Sequence of chain 19.A:
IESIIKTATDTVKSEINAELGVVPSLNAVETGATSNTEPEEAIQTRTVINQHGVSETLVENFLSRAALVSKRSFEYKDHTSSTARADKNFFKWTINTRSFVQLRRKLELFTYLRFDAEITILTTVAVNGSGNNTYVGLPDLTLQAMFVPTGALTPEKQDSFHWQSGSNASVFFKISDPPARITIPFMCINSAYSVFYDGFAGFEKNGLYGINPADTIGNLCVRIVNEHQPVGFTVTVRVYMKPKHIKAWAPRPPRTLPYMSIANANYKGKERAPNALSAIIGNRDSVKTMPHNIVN

Binding-site contacts:
Ligand atom O1 contacts residue ILE217 of chain 19.A at 3.2 Å.
Ligand atom F3 contacts residue ALA24 of chain 19.B at 3.9 Å.
Ligand atom O1A contacts residue ALA145 of chain 19.A at 3.8 Å.
Ligand atom F2 contacts residue ALA169 of chain 19.A at 2.2 Å.
Ligand atom C6B contacts residue ILE95 of chain 19.A at 3.6 Å (hydrophobic).
Ligand atom CM6 contacts residue ILE184 of chain 19.A at 3.5 Å (hydrophobic).
Ligand atom C5B contacts residue ILE184 of chain 19.A at 3.4 Å (hydrophobic).
Ligand atom CM6 contacts residue ILE217 of chain 19.A at 3.4 Å (hydrophobic).
Ligand atom O1A contacts residue ILE182 of chain 19.A at 3.9 Å.
Ligand atom C2B contacts residue ILE119 of chain 19.A at 3.5 Å (hydrophobic).
Ligand atom CM2 contacts residue ILE119 of chain 19.A at 3.5 Å (hydrophobic).
Ligand atom N3A contacts residue PHE147 of chain 19.A at 3.6 Å.
Ligand atom CM6 contacts residue MET187 of chain 19.A at 3.8 Å (hydrophobic).
Ligand atom N3A contacts residue ILE182 of chain 19.A at 3.0 Å.
Ligand atom CM4 contacts residue ILE182 of chain 19.A at 3.6 Å (hydrophobic).
Ligand atom CM4 contacts residue ALA145 of chain 19.A at 3.5 Å (hydrophobic).
Ligand atom C2A contacts residue LEU220 of chain 19.A at 3.8 Å (hydrophobic).
Ligand atom C1B contacts residue ILE95 of chain 19.A at 3.5 Å (hydrophobic).
Ligand atom F1 contacts residue VAL171 of chain 19.A at 3.0 Å.
Ligand atom F2 contacts residue PHE147 of chain 19.A at 3.2 Å.
Ligand atom F3 contacts residue ILE182 of chain 19.A at 3.2 Å.
Ligand atom CM3 contacts residue THR97 of chain 19.A at 3.9 Å.
Ligand atom F1 contacts residue ALA145 of chain 19.A at 3.0 Å.
Ligand atom F2 contacts residue ALA145 of chain 19.A at 3.0 Å.
Ligand atom C4 contacts residue PHE115 of chain 19.A at 3.3 Å (hydrophobic).
Ligand atom N1A contacts residue LEU220 of chain 19.A at 3.0 Å.
Ligand atom C6B contacts residue ILE184 of chain 19.A at 3.7 Å (hydrophobic).
Ligand atom O1A contacts residue LEU220 of chain 19.A at 3.4 Å.
Ligand atom F1 contacts residue SER170 of chain 19.A at 3.7 Å.
Ligand atom F2 contacts residue SER170 of chain 19.A at 3.5 Å.
Ligand atom C3A contacts residue ILE182 of chain 19.A at 3.2 Å (hydrophobic).
Ligand atom F3 contacts residue LEU14 of chain 20.B at 3.9 Å.
Ligand atom CM2 contacts residue TRP93 of chain 19.A at 3.9 Å (hydrophobic).
Ligand atom CM4 contacts residue ALA169 of chain 19.A at 3.5 Å (hydrophobic).
Ligand atom N3A contacts residue ILE184 of chain 19.A at 3.9 Å.
Ligand atom O1B contacts residue ILE95 of chain 19.A at 3.0 Å.
Ligand atom C2A contacts residue ILE182 of chain 19.A at 3.6 Å (hydrophobic).
Ligand atom F2 contacts residue MET146 of chain 19.A at 3.7 Å.
Ligand atom F3 contacts residue ALA169 of chain 19.A at 3.7 Å.
Ligand atom C3B contacts residue ILE119 of chain 19.A at 3.5 Å (hydrophobic).

Sequence of chain 19.B:
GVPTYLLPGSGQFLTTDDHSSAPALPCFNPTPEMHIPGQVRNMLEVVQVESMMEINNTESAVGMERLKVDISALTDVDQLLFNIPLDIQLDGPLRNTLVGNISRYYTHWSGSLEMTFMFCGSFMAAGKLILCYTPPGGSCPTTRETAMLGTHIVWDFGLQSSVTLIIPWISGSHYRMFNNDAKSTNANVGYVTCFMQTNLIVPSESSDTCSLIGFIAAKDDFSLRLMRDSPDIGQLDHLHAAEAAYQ

Sequence of chain 20.B:
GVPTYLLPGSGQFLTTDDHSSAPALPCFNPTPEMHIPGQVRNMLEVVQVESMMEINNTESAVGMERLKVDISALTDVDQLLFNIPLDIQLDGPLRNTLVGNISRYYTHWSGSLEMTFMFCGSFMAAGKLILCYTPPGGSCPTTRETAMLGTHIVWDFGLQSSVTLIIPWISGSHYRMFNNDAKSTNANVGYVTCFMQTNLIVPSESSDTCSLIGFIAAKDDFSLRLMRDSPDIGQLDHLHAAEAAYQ

The protein below binds the small molecule below.
Small molecule (SMILES): Cc1cc(CCCOc2c(C)cc(-c3noc(C(F)(F)F)n3)cc2C)on1